A small-molecule ligand and the protein it binds are described below.
Small molecule (SMILES): C[C@H]1[C@H](O)[C@@H](CO)O[C@]1(O)CO

Binding-site contacts:
Ligand atom O5 contacts residue ASP287 of chain 4.A at 3.1 Å (salt-bridge).
Ligand atom O1 contacts residue HIS220 of chain 4.A at 3.8 Å.
Ligand atom C6 contacts residue TRP16 of chain 4.A at 3.8 Å (hydrophobic).
Ligand atom O4 contacts residue TRP137 of chain 4.A at 3.2 Å.
Ligand atom C1 contacts residue ASP287 of chain 4.A at 3.9 Å.
Ligand atom C4 contacts residue HIS54 of chain 4.A at 3.3 Å.
Ligand atom O5 contacts residue MN1 of chain 4.D at 2.6 Å.
Ligand atom O1 contacts residue GLU181 of chain 4.A at 2.5 Å (salt-bridge).
Ligand atom O1 contacts residue MN1 of chain 4.D at 2.5 Å.
Ligand atom O6 contacts residue MET88 of chain 4.A at 3.4 Å.
Ligand atom O4 contacts residue HIS54 of chain 4.A at 3.4 Å.
Ligand atom O2 contacts residue ASP287 of chain 4.A at 2.6 Å (salt-bridge).
Ligand atom O6 contacts residue HIS285 of chain 4.A at 3.9 Å.
Ligand atom C6 contacts residue VAL135 of chain 4.A at 3.6 Å (hydrophobic).
Ligand atom C7 contacts residue TRP16 of chain 4.A at 3.7 Å (hydrophobic).
Ligand atom C1 contacts residue TRP137 of chain 4.A at 3.5 Å (hydrophobic).
Ligand atom O5 contacts residue ASP245 of chain 4.A at 3.6 Å (salt-bridge).
Ligand atom O2 contacts residue MN1 of chain 4.D at 3.6 Å.
Ligand atom O5 contacts residue GLU181 of chain 4.A at 3.4 Å (salt-bridge).
Ligand atom O1 contacts residue ASP287 of chain 4.A at 3.2 Å (salt-bridge).
Ligand atom O5 contacts residue TRP16 of chain 4.A at 3.8 Å.
Ligand atom C2 contacts residue ASP287 of chain 4.A at 3.1 Å.
Ligand atom C5 contacts residue VAL135 of chain 4.A at 3.9 Å (hydrophobic).
Ligand atom O6 contacts residue ASP245 of chain 4.A at 3.0 Å (salt-bridge).
Ligand atom C2 contacts residue MN1 of chain 4.D at 3.1 Å.
Ligand atom O6 contacts residue GLU181 of chain 4.A at 3.8 Å.
Ligand atom C4 contacts residue THR90 of chain 4.A at 3.5 Å.
Ligand atom C1 contacts residue MN1 of chain 4.D at 3.4 Å.
Ligand atom C5 contacts residue MN1 of chain 4.D at 3.6 Å.
Ligand atom C7 contacts residue HIS54 of chain 4.A at 1.8 Å.
Ligand atom O4 contacts residue THR90 of chain 4.A at 3.0 Å (h-bond).
Ligand atom O1 contacts residue GLU217 of chain 4.A at 3.5 Å (salt-bridge).
Ligand atom O6 contacts residue VAL135 of chain 4.A at 3.6 Å.
Ligand atom C5 contacts residue GLU181 of chain 4.A at 3.5 Å.
Ligand atom C1 contacts residue GLU181 of chain 4.A at 3.3 Å.
Ligand atom O2 contacts residue TRP16 of chain 4.A at 3.0 Å (h-bond).
Ligand atom C6 contacts residue MET88 of chain 4.A at 3.6 Å (hydrophobic).
Ligand atom O6 contacts residue MN1 of chain 4.D at 3.9 Å.
Ligand atom O6 contacts residue ASN215 of chain 4.A at 3.0 Å (h-bond).
Ligand atom C3 contacts residue HIS54 of chain 4.A at 3.0 Å.

Sequence of chain 4.A:
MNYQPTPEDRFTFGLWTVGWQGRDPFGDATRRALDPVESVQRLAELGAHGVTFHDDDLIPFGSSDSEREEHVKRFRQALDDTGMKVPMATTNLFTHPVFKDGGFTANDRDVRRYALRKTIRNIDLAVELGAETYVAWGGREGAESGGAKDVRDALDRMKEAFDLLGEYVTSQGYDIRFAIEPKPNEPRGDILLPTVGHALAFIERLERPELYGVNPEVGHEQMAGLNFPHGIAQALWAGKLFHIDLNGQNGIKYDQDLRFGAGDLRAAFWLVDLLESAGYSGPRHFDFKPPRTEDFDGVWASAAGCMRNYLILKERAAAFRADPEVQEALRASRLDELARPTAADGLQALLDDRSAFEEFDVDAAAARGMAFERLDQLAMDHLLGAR